The small molecule below binds the protein below.
Small molecule (SMILES): CCCN(CCC)S(=O)(=O)c1ccc2[nH]c(-c3ccccc3)nc2c1

Binding-site contacts:
Ligand atom C22 contacts residue PHE268 of chain 1.A at 3.6 Å (hydrophobic).
Ligand atom C16 contacts residue TYR384 of chain 1.A at 3.6 Å (hydrophobic).
Ligand atom C14 contacts residue ASP336 of chain 1.A at 3.5 Å.
Ligand atom O10 contacts residue GLN385 of chain 1.A at 2.9 Å (h-bond).
Ligand atom C16 contacts residue GLN385 of chain 1.A at 3.1 Å.
Ligand atom C6 contacts residue MET504 of chain 1.A at 3.8 Å (hydrophobic).
Ligand atom C22 contacts residue HIS525 of chain 1.A at 3.7 Å.
Ligand atom C18 contacts residue TYR384 of chain 1.A at 3.6 Å (hydrophobic).
Ligand atom N17 contacts residue TYR467 of chain 1.A at 3.5 Å (h-bond).
Ligand atom C1 contacts residue PHE382 of chain 1.A at 3.6 Å (hydrophobic).
Ligand atom C21 contacts residue ASP336 of chain 1.A at 3.8 Å.
Ligand atom C12 contacts residue TRP337 of chain 1.A at 3.8 Å (hydrophobic).
Ligand atom C18 contacts residue TYR467 of chain 1.A at 3.2 Å (hydrophobic).
Ligand atom C18 contacts residue ASP336 of chain 1.A at 3.5 Å.
Ligand atom C22 contacts residue TYR467 of chain 1.A at 3.6 Å (hydrophobic).
Ligand atom N19 contacts residue ASP336 of chain 1.A at 2.6 Å (salt-bridge).
Ligand atom O10 contacts residue MET470 of chain 1.A at 3.7 Å.
Ligand atom C3 contacts residue GLN385 of chain 1.A at 3.6 Å.
Ligand atom C7 contacts residue ILE364 of chain 1.A at 3.8 Å (hydrophobic).
Ligand atom C13 contacts residue TRP337 of chain 1.A at 3.6 Å (hydrophobic).
Ligand atom C23 contacts residue PHE268 of chain 1.A at 3.2 Å (hydrophobic).
Ligand atom N19 contacts residue TYR467 of chain 1.A at 3.6 Å.
Ligand atom C14 contacts residue TRP337 of chain 1.A at 3.6 Å (hydrophobic).
Ligand atom C12 contacts residue MET340 of chain 1.A at 3.8 Å (hydrophobic).
Ligand atom C22 contacts residue ASP336 of chain 1.A at 3.2 Å.
Ligand atom C7 contacts residue MET340 of chain 1.A at 3.7 Å (hydrophobic).
Ligand atom C1 contacts residue ILE376 of chain 1.A at 3.6 Å (hydrophobic).
Ligand atom C3 contacts residue PHE382 of chain 1.A at 3.6 Å (hydrophobic).
Ligand atom C21 contacts residue TYR467 of chain 1.A at 3.2 Å (hydrophobic).
Ligand atom C2 contacts residue PHE382 of chain 1.A at 3.8 Å (hydrophobic).
Ligand atom C15 contacts residue TYR384 of chain 1.A at 3.4 Å (hydrophobic).
Ligand atom C26 contacts residue TYR467 of chain 1.A at 3.6 Å (hydrophobic).
Ligand atom O9 contacts residue TRP337 of chain 1.A at 3.8 Å.
Ligand atom C23 contacts residue HIS525 of chain 1.A at 3.7 Å.
Ligand atom C6 contacts residue MET340 of chain 1.A at 3.7 Å (hydrophobic).
Ligand atom C26 contacts residue TYR384 of chain 1.A at 3.5 Å (hydrophobic).
Ligand atom O9 contacts residue MET340 of chain 1.A at 3.2 Å.
Ligand atom C5 contacts residue MET340 of chain 1.A at 3.8 Å (hydrophobic).
Ligand atom N17 contacts residue TYR384 of chain 1.A at 2.6 Å (h-bond).
Ligand atom C1 contacts residue GLN385 of chain 1.A at 3.8 Å.

Sequence of chain 1.A:
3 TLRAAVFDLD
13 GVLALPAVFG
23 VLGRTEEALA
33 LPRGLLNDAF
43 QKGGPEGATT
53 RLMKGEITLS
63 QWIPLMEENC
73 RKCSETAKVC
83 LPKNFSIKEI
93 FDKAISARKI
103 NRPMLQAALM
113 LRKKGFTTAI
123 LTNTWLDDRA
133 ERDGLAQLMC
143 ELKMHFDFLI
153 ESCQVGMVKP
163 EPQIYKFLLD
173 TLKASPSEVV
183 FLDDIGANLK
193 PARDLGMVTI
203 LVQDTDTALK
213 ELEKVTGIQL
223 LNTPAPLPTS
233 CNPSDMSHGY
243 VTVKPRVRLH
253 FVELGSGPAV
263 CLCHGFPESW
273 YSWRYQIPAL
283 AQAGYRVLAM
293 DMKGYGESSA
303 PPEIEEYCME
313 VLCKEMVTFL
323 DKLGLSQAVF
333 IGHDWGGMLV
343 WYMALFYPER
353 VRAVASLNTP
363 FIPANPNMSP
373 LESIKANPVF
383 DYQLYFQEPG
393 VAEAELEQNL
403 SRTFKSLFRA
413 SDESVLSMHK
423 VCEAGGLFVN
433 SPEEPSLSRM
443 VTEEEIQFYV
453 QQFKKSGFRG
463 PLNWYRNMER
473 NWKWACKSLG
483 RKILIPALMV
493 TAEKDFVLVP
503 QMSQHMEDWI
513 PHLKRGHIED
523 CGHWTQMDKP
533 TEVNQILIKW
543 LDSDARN